Sequence of chain 1.A:
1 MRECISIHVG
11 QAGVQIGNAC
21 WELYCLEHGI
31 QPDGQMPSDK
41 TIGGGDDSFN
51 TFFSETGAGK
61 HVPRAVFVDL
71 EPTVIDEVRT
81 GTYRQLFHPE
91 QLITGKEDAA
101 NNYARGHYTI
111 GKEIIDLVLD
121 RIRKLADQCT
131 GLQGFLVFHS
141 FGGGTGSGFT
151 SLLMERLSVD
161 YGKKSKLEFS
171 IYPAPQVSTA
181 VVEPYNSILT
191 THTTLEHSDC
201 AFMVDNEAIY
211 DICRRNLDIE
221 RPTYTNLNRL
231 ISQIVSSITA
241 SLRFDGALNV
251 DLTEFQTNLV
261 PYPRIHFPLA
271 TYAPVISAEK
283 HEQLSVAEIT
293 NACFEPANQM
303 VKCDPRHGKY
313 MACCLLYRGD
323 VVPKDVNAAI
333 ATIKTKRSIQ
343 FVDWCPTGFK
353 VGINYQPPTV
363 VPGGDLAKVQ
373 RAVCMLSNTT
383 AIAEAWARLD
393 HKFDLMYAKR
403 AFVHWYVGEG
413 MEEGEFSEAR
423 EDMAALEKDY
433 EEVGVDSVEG

Binding-site contacts:
Ligand atom CAH contacts residue ALA314 of chain 1.B at 3.8 Å (hydrophobic).
Ligand atom CAR contacts residue ASN101 of chain 1.A at 3.3 Å.
Ligand atom CAJ contacts residue ALA314 of chain 1.B at 3.7 Å (hydrophobic).
Ligand atom CAQ contacts residue LYS350 of chain 1.B at 3.7 Å.
Ligand atom CAR contacts residue ALA180 of chain 1.A at 3.8 Å (hydrophobic).
Ligand atom CAQ contacts residue ASN256 of chain 1.B at 3.6 Å.
Ligand atom CAH contacts residue LEU253 of chain 1.B at 3.6 Å (hydrophobic).
Ligand atom NAI contacts residue ASN256 of chain 1.B at 3.7 Å.
Ligand atom C6 contacts residue ASN256 of chain 1.B at 3.6 Å.
Ligand atom C2 contacts residue LYS350 of chain 1.B at 3.7 Å.
Ligand atom NAP contacts residue VAL236 of chain 1.B at 3.1 Å (h-bond).
Ligand atom CAQ contacts residue THR179 of chain 1.A at 3.6 Å.
Ligand atom CAJ contacts residue LEU253 of chain 1.B at 3.7 Å (hydrophobic).
Ligand atom CAR contacts residue ASN256 of chain 1.B at 3.8 Å.
Ligand atom FAZ contacts residue LEU253 of chain 1.B at 3.7 Å.
Ligand atom NAG contacts residue LYS350 of chain 1.B at 3.4 Å (salt-bridge).
Ligand atom CAY contacts residue VAL313 of chain 1.B at 3.6 Å (hydrophobic).
Ligand atom CAX contacts residue ASN256 of chain 1.B at 3.3 Å.
Ligand atom CAX contacts residue ASN348 of chain 1.B at 3.7 Å.
Ligand atom NAP contacts residue ILE368 of chain 1.B at 3.1 Å.
Ligand atom CAN contacts residue LEU253 of chain 1.B at 3.6 Å (hydrophobic).
Ligand atom FBB contacts residue CYS239 of chain 1.B at 3.5 Å.
Ligand atom CAJ contacts residue MET257 of chain 1.B at 3.7 Å (hydrophobic).
Ligand atom CAW contacts residue ASN347 of chain 1.B at 3.6 Å.
Ligand atom FBB contacts residue LEU246 of chain 1.B at 3.7 Å.
Ligand atom CAL contacts residue ILE368 of chain 1.B at 3.6 Å (hydrophobic).
Ligand atom CAM contacts residue CYS239 of chain 1.B at 3.6 Å (hydrophobic).
Ligand atom CAV contacts residue ASN256 of chain 1.B at 3.7 Å.
Ligand atom NAI contacts residue LYS350 of chain 1.B at 3.4 Å.
Ligand atom C6 contacts residue LYS350 of chain 1.B at 3.5 Å.
Ligand atom FBA contacts residue LYS350 of chain 1.B at 3.7 Å.
Ligand atom NAP contacts residue TYR200 of chain 1.B at 3.8 Å.
Ligand atom FAZ contacts residue LEU246 of chain 1.B at 3.7 Å.
Ligand atom C5 contacts residue LYS350 of chain 1.B at 3.8 Å.
Ligand atom CAY contacts residue MET257 of chain 1.B at 3.6 Å (hydrophobic).
Ligand atom CAW contacts residue VAL181 of chain 1.A at 3.8 Å (hydrophobic).
Ligand atom N1 contacts residue LYS350 of chain 1.B at 3.7 Å.
Ligand atom CAY contacts residue ASN256 of chain 1.B at 3.5 Å.
Ligand atom N1 contacts residue ASN256 of chain 1.B at 3.5 Å.
Ligand atom FBB contacts residue ALA352 of chain 1.B at 3.6 Å.

Sequence of chain 1.B:
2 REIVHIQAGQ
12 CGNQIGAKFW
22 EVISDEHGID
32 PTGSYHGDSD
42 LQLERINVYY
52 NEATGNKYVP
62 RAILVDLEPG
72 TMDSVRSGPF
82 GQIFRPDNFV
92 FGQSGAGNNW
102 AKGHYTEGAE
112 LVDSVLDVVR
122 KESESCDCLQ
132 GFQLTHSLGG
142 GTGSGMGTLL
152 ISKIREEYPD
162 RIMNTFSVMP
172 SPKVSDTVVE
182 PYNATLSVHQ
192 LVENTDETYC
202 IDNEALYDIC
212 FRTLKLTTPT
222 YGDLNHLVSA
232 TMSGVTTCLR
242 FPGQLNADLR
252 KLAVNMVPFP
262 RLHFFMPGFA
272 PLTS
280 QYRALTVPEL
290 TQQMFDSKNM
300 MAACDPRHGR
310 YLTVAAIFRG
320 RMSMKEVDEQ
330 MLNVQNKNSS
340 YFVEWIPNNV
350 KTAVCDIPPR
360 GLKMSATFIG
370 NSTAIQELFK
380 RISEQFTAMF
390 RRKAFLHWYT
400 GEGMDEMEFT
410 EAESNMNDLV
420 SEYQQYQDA

The small molecule below binds the protein below.
Small molecule (SMILES): Nc1cc(C(F)(F)F)c(-c2cc(N3CCCC3)nc(N3CCOCC3)n2)cn1